Sequence of chain 1.C:
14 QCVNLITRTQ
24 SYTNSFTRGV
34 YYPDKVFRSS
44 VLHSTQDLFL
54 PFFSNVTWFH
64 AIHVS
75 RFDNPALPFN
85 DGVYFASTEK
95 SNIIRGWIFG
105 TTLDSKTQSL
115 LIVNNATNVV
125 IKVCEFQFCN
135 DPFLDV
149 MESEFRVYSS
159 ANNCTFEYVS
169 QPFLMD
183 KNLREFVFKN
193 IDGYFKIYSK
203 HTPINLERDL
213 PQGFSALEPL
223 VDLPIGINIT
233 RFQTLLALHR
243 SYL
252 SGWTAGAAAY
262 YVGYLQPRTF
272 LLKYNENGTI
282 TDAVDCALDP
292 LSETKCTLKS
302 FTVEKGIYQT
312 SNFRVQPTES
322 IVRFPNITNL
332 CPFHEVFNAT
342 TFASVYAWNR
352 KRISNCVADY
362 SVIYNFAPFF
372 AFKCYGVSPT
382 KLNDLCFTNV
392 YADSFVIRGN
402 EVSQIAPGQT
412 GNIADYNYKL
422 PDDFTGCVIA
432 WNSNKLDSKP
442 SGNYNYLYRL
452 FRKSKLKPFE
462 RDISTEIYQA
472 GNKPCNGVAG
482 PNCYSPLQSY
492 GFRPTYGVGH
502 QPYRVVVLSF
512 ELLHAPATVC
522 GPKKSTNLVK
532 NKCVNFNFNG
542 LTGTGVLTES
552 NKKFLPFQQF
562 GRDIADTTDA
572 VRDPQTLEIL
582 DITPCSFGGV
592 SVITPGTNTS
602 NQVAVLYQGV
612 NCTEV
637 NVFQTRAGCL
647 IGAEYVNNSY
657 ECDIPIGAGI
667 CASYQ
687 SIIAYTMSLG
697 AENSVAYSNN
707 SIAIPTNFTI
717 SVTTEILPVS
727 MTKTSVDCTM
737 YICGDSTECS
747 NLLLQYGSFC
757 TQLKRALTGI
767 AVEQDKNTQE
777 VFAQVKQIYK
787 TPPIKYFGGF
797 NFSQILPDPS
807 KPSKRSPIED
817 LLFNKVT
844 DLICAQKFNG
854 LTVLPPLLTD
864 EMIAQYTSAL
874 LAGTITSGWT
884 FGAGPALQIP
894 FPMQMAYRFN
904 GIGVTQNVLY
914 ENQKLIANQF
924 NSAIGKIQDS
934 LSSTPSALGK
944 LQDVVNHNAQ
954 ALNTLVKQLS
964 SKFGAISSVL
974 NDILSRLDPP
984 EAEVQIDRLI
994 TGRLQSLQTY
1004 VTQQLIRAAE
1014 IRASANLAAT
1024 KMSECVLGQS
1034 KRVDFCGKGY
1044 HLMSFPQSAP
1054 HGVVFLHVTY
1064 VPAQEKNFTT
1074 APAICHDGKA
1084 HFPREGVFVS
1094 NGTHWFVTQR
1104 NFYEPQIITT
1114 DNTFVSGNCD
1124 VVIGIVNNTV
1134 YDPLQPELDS

Binding-site contacts:
Ligand atom C4 contacts residue ASN161 of chain 1.C at 4.3 Å.
Ligand atom O7 contacts residue ASN161 of chain 1.C at 3.3 Å.
Ligand atom O6 contacts residue ASN160 of chain 1.C at 4.2 Å.
Ligand atom C8 contacts residue ASN161 of chain 1.C at 4.3 Å.
Ligand atom C7 contacts residue ASN161 of chain 1.C at 3.2 Å.
Ligand atom C1 contacts residue ASN161 of chain 1.C at 1.4 Å.
Ligand atom C2 contacts residue ASN161 of chain 1.C at 2.5 Å.
Ligand atom C5 contacts residue ASN161 of chain 1.C at 3.7 Å.
Ligand atom C1 contacts residue GLU129 of chain 1.C at 3.7 Å.
Ligand atom O5 contacts residue GLU129 of chain 1.C at 4.4 Å.
Ligand atom O6 contacts residue ASN161 of chain 1.C at 4.0 Å.
Ligand atom O5 contacts residue ASN161 of chain 1.C at 2.4 Å (h-bond).
Ligand atom C3 contacts residue ASN161 of chain 1.C at 3.8 Å.
Ligand atom N2 contacts residue ASN161 of chain 1.C at 2.8 Å (h-bond).

This small molecule binds to this protein.
Small molecule (SMILES): CC(=O)N[C@@H]1[C@@H](O)[C@H](O)[C@@H](CO)O[C@H]1O